Sequence of chain 1.C:
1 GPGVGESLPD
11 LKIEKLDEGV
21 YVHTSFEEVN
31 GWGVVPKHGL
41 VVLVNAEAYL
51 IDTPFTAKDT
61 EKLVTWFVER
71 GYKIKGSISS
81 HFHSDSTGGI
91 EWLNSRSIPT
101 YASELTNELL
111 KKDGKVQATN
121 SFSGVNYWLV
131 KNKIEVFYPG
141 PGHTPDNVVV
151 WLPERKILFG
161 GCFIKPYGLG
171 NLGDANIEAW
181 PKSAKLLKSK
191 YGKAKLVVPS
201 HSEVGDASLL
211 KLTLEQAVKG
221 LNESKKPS

Binding-site contacts:
Ligand atom CAO contacts residue HIS83 of chain 1.A at 3.0 Å.
Ligand atom CAO contacts residue ASN171 of chain 1.A at 3.0 Å.
Ligand atom CAI contacts residue GLY170 of chain 1.A at 3.9 Å.
Ligand atom CAQ contacts residue ASN171 of chain 1.A at 3.5 Å.
Ligand atom CAQ contacts residue HIS83 of chain 1.A at 3.2 Å.
Ligand atom SAJ contacts residue GLY170 of chain 1.A at 3.7 Å.
Ligand atom NAM contacts residue ASN171 of chain 1.A at 3.8 Å.
Ligand atom CAW contacts residue SER84 of chain 1.A at 3.7 Å.
Ligand atom SAJ contacts residue LEU169 of chain 1.A at 3.8 Å.
Ligand atom SAJ contacts residue HIS143 of chain 1.A at 3.0 Å.
Ligand atom CAH contacts residue GLY170 of chain 1.A at 3.6 Å.
Ligand atom CAK contacts residue ASN171 of chain 1.A at 3.2 Å.
Ligand atom CAA contacts residue TRP32 of chain 1.A at 3.3 Å (hydrophobic).
Ligand atom CAH contacts residue LYS165 of chain 1.A at 3.4 Å.
Ligand atom CAL contacts residue HIS143 of chain 1.A at 2.6 Å.
Ligand atom CAD contacts residue GLU203 of chain 1.C at 3.3 Å.
Ligand atom CAI contacts residue LYS165 of chain 1.A at 3.4 Å.
Ligand atom OAG contacts residue HIS201 of chain 1.A at 3.8 Å.
Ligand atom CAK contacts residue ZN1 of chain 1.F at 3.5 Å.
Ligand atom CAC contacts residue GLU203 of chain 1.C at 2.7 Å.
Ligand atom NAM contacts residue HIS201 of chain 1.A at 3.4 Å (h-bond).
Ligand atom SAJ contacts residue ASN171 of chain 1.A at 3.0 Å (h-bond).
Ligand atom CAQ contacts residue ZN1 of chain 1.E at 3.9 Å.
Ligand atom CAN contacts residue ZN1 of chain 1.E at 3.8 Å.
Ligand atom CAB contacts residue TRP32 of chain 1.A at 3.2 Å (hydrophobic).
Ligand atom CAA contacts residue VAL35 of chain 1.A at 3.9 Å (hydrophobic).
Ligand atom CAI contacts residue ASN171 of chain 1.A at 3.4 Å.
Ligand atom CAL contacts residue ASN171 of chain 1.A at 3.0 Å.
Ligand atom SAJ contacts residue LYS165 of chain 1.A at 2.6 Å (salt-bridge).
Ligand atom CAI contacts residue HIS201 of chain 1.A at 3.4 Å.
Ligand atom CAL contacts residue ZN1 of chain 1.E at 3.6 Å.
Ligand atom OAX contacts residue SER84 of chain 1.A at 2.8 Å (h-bond).
Ligand atom CAO contacts residue ZN1 of chain 1.E at 3.2 Å.
Ligand atom CAB contacts residue GLU203 of chain 1.C at 3.4 Å.
Ligand atom CAE contacts residue HIS201 of chain 1.A at 3.6 Å.
Ligand atom CAH contacts residue HIS201 of chain 1.A at 3.1 Å.
Ligand atom NAM contacts residue ZN1 of chain 1.F at 3.5 Å.
Ligand atom CAN contacts residue ZN1 of chain 1.F at 3.8 Å.
Ligand atom CAN contacts residue ASN171 of chain 1.A at 3.5 Å.
Ligand atom CAK contacts residue HIS143 of chain 1.A at 3.7 Å.

Sequence of chain 1.A:
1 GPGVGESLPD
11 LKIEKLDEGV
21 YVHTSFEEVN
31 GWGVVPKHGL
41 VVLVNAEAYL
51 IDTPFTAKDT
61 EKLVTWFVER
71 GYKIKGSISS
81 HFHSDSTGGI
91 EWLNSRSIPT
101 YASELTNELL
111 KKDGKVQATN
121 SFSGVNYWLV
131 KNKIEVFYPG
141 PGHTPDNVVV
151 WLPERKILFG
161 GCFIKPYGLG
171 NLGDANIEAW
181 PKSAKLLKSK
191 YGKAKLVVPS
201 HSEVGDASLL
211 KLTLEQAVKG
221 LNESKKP

This protein binds this small molecule.
Small molecule (SMILES): O=C1CCc2cc(-c3csc(COc4ccccc4)n3)ccc2N1